A protein and the small-molecule ligand that binds it are described below.
Small molecule (SMILES): CC(=O)N[C@@H]1[C@@H](O)[C@H](O)[C@@H](CO)O[C@H]1O

Binding-site contacts:
Ligand atom O7 contacts residue ASN271 of chain 1.C at 3.8 Å.
Ligand atom N2 contacts residue ASN271 of chain 1.C at 2.9 Å (h-bond).
Ligand atom C1 contacts residue ASN271 of chain 1.C at 1.4 Å.
Ligand atom O5 contacts residue ASN271 of chain 1.C at 2.4 Å (h-bond).
Ligand atom C2 contacts residue ASN271 of chain 1.C at 2.4 Å.
Ligand atom C5 contacts residue ASN271 of chain 1.C at 3.7 Å.
Ligand atom C4 contacts residue ASN271 of chain 1.C at 4.2 Å.
Ligand atom C7 contacts residue ASN271 of chain 1.C at 3.5 Å.
Ligand atom C3 contacts residue ASN271 of chain 1.C at 3.8 Å.

Sequence of chain 1.C:
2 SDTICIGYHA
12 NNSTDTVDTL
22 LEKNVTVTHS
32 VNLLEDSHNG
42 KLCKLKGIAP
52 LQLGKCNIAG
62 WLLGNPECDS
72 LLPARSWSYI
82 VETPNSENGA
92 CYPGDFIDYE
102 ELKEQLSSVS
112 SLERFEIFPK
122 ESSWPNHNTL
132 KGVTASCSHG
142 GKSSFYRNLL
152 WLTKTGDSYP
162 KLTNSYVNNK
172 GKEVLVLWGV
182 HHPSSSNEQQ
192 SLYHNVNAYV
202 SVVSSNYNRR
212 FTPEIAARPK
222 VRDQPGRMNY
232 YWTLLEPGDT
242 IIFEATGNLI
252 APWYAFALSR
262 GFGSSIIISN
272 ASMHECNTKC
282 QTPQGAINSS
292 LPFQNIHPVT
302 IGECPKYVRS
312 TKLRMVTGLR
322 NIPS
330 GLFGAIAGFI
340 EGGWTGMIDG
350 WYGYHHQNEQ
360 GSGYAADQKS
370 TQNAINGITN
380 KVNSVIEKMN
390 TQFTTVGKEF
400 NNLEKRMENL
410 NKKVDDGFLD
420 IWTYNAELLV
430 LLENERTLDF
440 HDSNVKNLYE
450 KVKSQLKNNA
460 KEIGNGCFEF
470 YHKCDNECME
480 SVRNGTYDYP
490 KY